The small molecule below binds the protein below.
Small molecule (SMILES): C=C/C(=N\Cc1c(COP(=O)(O)O)cnc(C)c1O)C(=O)O

Sequence of chain 1.J:
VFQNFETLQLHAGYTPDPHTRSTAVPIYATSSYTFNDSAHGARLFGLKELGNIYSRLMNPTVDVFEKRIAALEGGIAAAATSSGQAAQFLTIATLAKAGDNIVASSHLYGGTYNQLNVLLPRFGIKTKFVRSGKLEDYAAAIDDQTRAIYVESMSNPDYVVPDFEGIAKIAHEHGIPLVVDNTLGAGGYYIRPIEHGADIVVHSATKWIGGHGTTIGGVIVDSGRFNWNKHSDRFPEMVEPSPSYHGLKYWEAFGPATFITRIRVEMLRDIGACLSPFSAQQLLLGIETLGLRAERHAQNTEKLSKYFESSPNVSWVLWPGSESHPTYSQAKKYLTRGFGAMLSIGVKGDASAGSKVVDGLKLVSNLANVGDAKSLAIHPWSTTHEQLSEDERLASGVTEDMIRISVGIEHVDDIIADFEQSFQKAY

Binding-site contacts:
Ligand atom C05 contacts residue LYS211 of chain 1.J at 3.5 Å.
Ligand atom C12 contacts residue ASP185 of chain 1.J at 3.5 Å.
Ligand atom O18 contacts residue SER87 of chain 1.J at 3.4 Å.
Ligand atom O23 contacts residue ASN373 of chain 1.J at 3.2 Å (h-bond).
Ligand atom C12 contacts residue GLN92 of chain 1.J at 3.1 Å.
Ligand atom O16 contacts residue GLY88 of chain 1.J at 3.4 Å.
Ligand atom O22 contacts residue ARG408 of chain 1.J at 2.6 Å (salt-bridge).
Ligand atom C02 contacts residue LYS211 of chain 1.J at 3.2 Å.
Ligand atom O20 contacts residue THR210 of chain 1.J at 2.8 Å (h-bond).
Ligand atom C07 contacts residue TYR113 of chain 1.J at 3.6 Å (hydrophobic).
Ligand atom O19 contacts residue ARG60 of chain 1.H at 2.8 Å (salt-bridge).
Ligand atom P17 contacts residue GLY88 of chain 1.J at 3.4 Å.
Ligand atom P17 contacts residue TYR58 of chain 1.H at 3.6 Å.
Ligand atom O19 contacts residue TYR58 of chain 1.H at 2.5 Å (h-bond).
Ligand atom O08 contacts residue ASN160 of chain 1.J at 3.0 Å (h-bond).
Ligand atom N04 contacts residue LYS211 of chain 1.J at 3.4 Å (salt-bridge).
Ligand atom C06 contacts residue TYR113 of chain 1.J at 3.5 Å (hydrophobic).
Ligand atom N11 contacts residue ASP185 of chain 1.J at 2.6 Å (salt-bridge).
Ligand atom N04 contacts residue TYR113 of chain 1.J at 3.5 Å.
Ligand atom O20 contacts residue SER208 of chain 1.J at 2.6 Å (h-bond).
Ligand atom O18 contacts residue GLY88 of chain 1.J at 3.1 Å (h-bond).
Ligand atom P17 contacts residue SER208 of chain 1.J at 3.5 Å.
Ligand atom C02 contacts residue TYR113 of chain 1.J at 3.6 Å (hydrophobic).
Ligand atom O22 contacts residue TYR113 of chain 1.J at 3.7 Å.
Ligand atom N11 contacts residue GLN92 of chain 1.J at 3.4 Å (h-bond).
Ligand atom C10 contacts residue ASP185 of chain 1.J at 3.4 Å.
Ligand atom O18 contacts residue GLN89 of chain 1.J at 2.8 Å (h-bond).
Ligand atom C05 contacts residue TYR113 of chain 1.J at 3.6 Å (hydrophobic).
Ligand atom C21 contacts residue ARG408 of chain 1.J at 3.5 Å.
Ligand atom O22 contacts residue THR388 of chain 1.J at 3.5 Å.
Ligand atom C03 contacts residue LYS211 of chain 1.J at 3.2 Å.
Ligand atom O16 contacts residue SER208 of chain 1.J at 3.0 Å (h-bond).
Ligand atom P17 contacts residue ARG60 of chain 1.H at 3.6 Å.
Ligand atom C14 contacts residue TYR113 of chain 1.J at 3.6 Å (hydrophobic).
Ligand atom O23 contacts residue ARG408 of chain 1.J at 3.1 Å (salt-bridge).
Ligand atom O18 contacts residue ARG60 of chain 1.H at 2.8 Å (salt-bridge).
Ligand atom C03 contacts residue TYR113 of chain 1.J at 3.5 Å (hydrophobic).
Ligand atom O20 contacts residue GLY88 of chain 1.J at 2.9 Å (h-bond).
Ligand atom C09 contacts residue ASP185 of chain 1.J at 3.5 Å.
Ligand atom O22 contacts residue ASN160 of chain 1.J at 3.1 Å (h-bond).

Sequence of chain 1.H:
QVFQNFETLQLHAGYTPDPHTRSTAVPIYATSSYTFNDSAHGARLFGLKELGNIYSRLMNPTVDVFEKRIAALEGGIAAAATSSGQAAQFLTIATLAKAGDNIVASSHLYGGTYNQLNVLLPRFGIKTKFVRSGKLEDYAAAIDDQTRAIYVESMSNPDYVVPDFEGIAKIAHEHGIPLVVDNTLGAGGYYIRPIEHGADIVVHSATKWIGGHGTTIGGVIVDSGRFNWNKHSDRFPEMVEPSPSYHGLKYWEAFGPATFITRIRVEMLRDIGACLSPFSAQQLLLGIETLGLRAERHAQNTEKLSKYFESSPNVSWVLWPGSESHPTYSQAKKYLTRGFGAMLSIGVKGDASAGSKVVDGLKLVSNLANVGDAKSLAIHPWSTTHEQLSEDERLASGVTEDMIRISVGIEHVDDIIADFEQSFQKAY